Binding-site contacts:
Ligand atom C8 contacts residue ASN81 of chain 1.C at 4.3 Å.
Ligand atom C1 contacts residue ASN81 of chain 1.C at 1.5 Å.
Ligand atom C2 contacts residue PHE120 of chain 1.C at 4.3 Å (hydrophobic).
Ligand atom C6 contacts residue ILE121 of chain 1.C at 3.6 Å (hydrophobic).
Ligand atom C3 contacts residue PHE120 of chain 1.C at 4.0 Å (hydrophobic).
Ligand atom C5 contacts residue ILE121 of chain 1.C at 3.7 Å (hydrophobic).
Ligand atom C8 contacts residue ARG150 of chain 1.C at 4.3 Å.
Ligand atom C1 contacts residue PHE120 of chain 1.C at 3.6 Å (hydrophobic).
Ligand atom C7 contacts residue ASN81 of chain 1.C at 3.0 Å.
Ligand atom C3 contacts residue ASN81 of chain 1.C at 3.7 Å.
Ligand atom C5 contacts residue PHE120 of chain 1.C at 3.8 Å (hydrophobic).
Ligand atom C5 contacts residue ASN81 of chain 1.C at 3.7 Å.
Ligand atom O5 contacts residue ASN81 of chain 1.C at 2.4 Å (h-bond).
Ligand atom C8 contacts residue GLN80 of chain 1.C at 3.3 Å.
Ligand atom C4 contacts residue PHE120 of chain 1.C at 4.5 Å (hydrophobic).
Ligand atom C2 contacts residue ASN81 of chain 1.C at 2.4 Å.
Ligand atom C4 contacts residue ASN81 of chain 1.C at 4.2 Å.
Ligand atom N2 contacts residue ASN81 of chain 1.C at 2.9 Å (h-bond).
Ligand atom O5 contacts residue PHE120 of chain 1.C at 4.0 Å.
Ligand atom O7 contacts residue ASN81 of chain 1.C at 2.8 Å (h-bond).

Sequence of chain 1.C:
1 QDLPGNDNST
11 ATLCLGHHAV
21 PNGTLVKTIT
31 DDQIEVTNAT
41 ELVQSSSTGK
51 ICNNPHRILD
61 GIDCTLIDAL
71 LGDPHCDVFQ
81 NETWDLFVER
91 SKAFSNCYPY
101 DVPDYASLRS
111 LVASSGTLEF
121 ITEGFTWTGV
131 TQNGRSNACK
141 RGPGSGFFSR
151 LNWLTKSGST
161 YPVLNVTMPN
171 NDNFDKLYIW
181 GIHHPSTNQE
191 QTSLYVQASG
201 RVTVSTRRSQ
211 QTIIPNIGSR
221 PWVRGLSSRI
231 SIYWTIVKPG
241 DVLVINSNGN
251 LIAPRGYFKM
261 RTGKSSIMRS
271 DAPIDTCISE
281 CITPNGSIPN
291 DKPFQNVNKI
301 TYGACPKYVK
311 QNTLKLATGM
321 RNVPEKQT

A protein and the small-molecule ligand that binds it are described below.
Small molecule (SMILES): CC(=O)N[C@@H]1[C@@H](O)[C@H](O)[C@@H](CO)O[C@H]1O